Sequence of chain 1.E:
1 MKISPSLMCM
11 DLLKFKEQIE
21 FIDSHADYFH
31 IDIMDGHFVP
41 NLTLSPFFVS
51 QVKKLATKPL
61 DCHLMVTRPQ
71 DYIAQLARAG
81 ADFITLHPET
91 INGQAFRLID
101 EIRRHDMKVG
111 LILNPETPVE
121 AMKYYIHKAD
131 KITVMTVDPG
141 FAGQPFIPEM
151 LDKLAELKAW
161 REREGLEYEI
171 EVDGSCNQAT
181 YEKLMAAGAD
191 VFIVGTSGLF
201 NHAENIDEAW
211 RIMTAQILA

A protein and the small-molecule ligand that binds it are described below.
Small molecule (SMILES): O=P(O)(O)OC[C@@H](O)[C@@H](O)[C@H](O)[C@@H](O)CO

Binding-site contacts:
Ligand atom C3 contacts residue ASP173 of chain 1.E at 3.0 Å.
Ligand atom O2 contacts residue ASP32 of chain 1.E at 2.7 Å (salt-bridge).
Ligand atom O4 contacts residue MET8 of chain 1.E at 2.9 Å (h-bond).
Ligand atom O3 contacts residue HIS30 of chain 1.E at 3.3 Å.
Ligand atom O3 contacts residue ASP173 of chain 1.E at 3.4 Å (salt-bridge).
Ligand atom O6 contacts residue GLY195 of chain 1.E at 3.5 Å.
Ligand atom C6 contacts residue ALA142 of chain 1.E at 3.5 Å (hydrophobic).
Ligand atom O1 contacts residue GLY140 of chain 1.E at 2.8 Å (h-bond).
Ligand atom P contacts residue THR196 of chain 1.E at 3.7 Å.
Ligand atom O3 contacts residue ASP32 of chain 1.E at 2.7 Å (salt-bridge).
Ligand atom O2 contacts residue HIS63 of chain 1.E at 3.5 Å (h-bond).
Ligand atom P contacts residue GLY143 of chain 1.E at 3.7 Å.
Ligand atom O3 contacts residue SER6 of chain 1.E at 3.2 Å (h-bond).
Ligand atom O3P contacts residue THR196 of chain 1.E at 2.5 Å (h-bond).
Ligand atom O1 contacts residue PHE141 of chain 1.E at 3.7 Å.
Ligand atom C1 contacts residue PHE141 of chain 1.E at 3.5 Å (hydrophobic).
Ligand atom O2 contacts residue HIS30 of chain 1.E at 3.8 Å.
Ligand atom C2 contacts residue ASP173 of chain 1.E at 3.8 Å.
Ligand atom O2 contacts residue MG1 of chain 1.P at 2.0 Å.
Ligand atom C4 contacts residue PHE141 of chain 1.E at 3.8 Å (hydrophobic).
Ligand atom O4 contacts residue SER6 of chain 1.E at 3.2 Å (h-bond).
Ligand atom O2 contacts residue MET65 of chain 1.E at 3.7 Å.
Ligand atom O3P contacts residue GLY143 of chain 1.E at 2.8 Å (h-bond).
Ligand atom O2 contacts residue ASP173 of chain 1.E at 2.9 Å (salt-bridge).
Ligand atom O1P contacts residue THR196 of chain 1.E at 3.5 Å (h-bond).
Ligand atom C3 contacts residue ASP32 of chain 1.E at 3.6 Å.
Ligand atom O5 contacts residue ASP173 of chain 1.E at 3.2 Å (salt-bridge).
Ligand atom O1 contacts residue MET65 of chain 1.E at 3.8 Å.
Ligand atom C2 contacts residue MG1 of chain 1.P at 3.3 Å.
Ligand atom O3P contacts residue ALA142 of chain 1.E at 3.2 Å.
Ligand atom O2P contacts residue SER175 of chain 1.E at 3.0 Å (h-bond).
Ligand atom C3 contacts residue MG1 of chain 1.P at 3.7 Å.
Ligand atom O5 contacts residue GLY174 of chain 1.E at 3.5 Å (h-bond).
Ligand atom O6 contacts residue THR196 of chain 1.E at 3.8 Å.
Ligand atom C2 contacts residue ASP32 of chain 1.E at 3.4 Å.
Ligand atom O3 contacts residue MG1 of chain 1.P at 3.2 Å.
Ligand atom O1P contacts residue SER197 of chain 1.E at 2.6 Å (h-bond).
Ligand atom O1 contacts residue PRO139 of chain 1.E at 3.7 Å.
Ligand atom O2P contacts residue GLY143 of chain 1.E at 3.4 Å (h-bond).
Ligand atom O4 contacts residue ASP32 of chain 1.E at 3.6 Å (salt-bridge).